This protein binds this small molecule.
Small molecule (SMILES): CNCC(=O)N[C@@H](CC(N)=O)C(=O)N[C@@H](CS)C(=O)N[C@@H](Cc1ccccc1)C(=O)N[C@@H](CO)C(=O)N[C@@H](CCCCN)C(=O)N1CCC[C@H]1C(=O)N[C@@H](C)C(=O)O

Binding-site contacts:
Ligand atom OG contacts residue ASP377 of chain 1.B at 3.1 Å (salt-bridge).
Ligand atom C contacts residue HIS204 of chain 1.B at 3.4 Å.
Ligand atom OXT contacts residue ILE375 of chain 1.B at 3.2 Å.
Ligand atom OG contacts residue GLY378 of chain 1.B at 3.0 Å (h-bond).
Ligand atom CN contacts residue TYR202 of chain 1.B at 3.0 Å (hydrophobic).
Ligand atom N contacts residue ILE375 of chain 1.B at 2.8 Å (h-bond).
Ligand atom O contacts residue ASP377 of chain 1.B at 2.2 Å (salt-bridge).
Ligand atom CA contacts residue TYR202 of chain 1.B at 3.3 Å (hydrophobic).
Ligand atom CG contacts residue ASN152 of chain 1.B at 3.5 Å.
Ligand atom CE contacts residue ASP89 of chain 1.B at 3.1 Å.
Ligand atom SG contacts residue ASN379 of chain 1.B at 3.4 Å (h-bond).
Ligand atom CD2 contacts residue PHE96 of chain 1.B at 3.5 Å (hydrophobic).
Ligand atom O contacts residue VAL87 of chain 1.B at 3.4 Å.
Ligand atom O contacts residue HIS204 of chain 1.B at 3.4 Å (h-bond).
Ligand atom C contacts residue ASP377 of chain 1.B at 3.4 Å.
Ligand atom CZ contacts residue PHE94 of chain 1.B at 3.5 Å (hydrophobic).
Ligand atom CG contacts residue THR188 of chain 1.B at 3.2 Å.
Ligand atom O contacts residue GLY376 of chain 1.B at 2.9 Å.
Ligand atom ND2 contacts residue ASN152 of chain 1.B at 2.2 Å (h-bond).
Ligand atom C contacts residue ILE375 of chain 1.B at 3.5 Å (hydrophobic).
Ligand atom C contacts residue HIS204 of chain 1.B at 3.4 Å.
Ligand atom CE2 contacts residue PHE96 of chain 1.B at 3.5 Å (hydrophobic).
Ligand atom NZ contacts residue ASP89 of chain 1.B at 3.0 Å (salt-bridge).
Ligand atom CB contacts residue GLY376 of chain 1.B at 3.2 Å.
Ligand atom CZ contacts residue SER311 of chain 1.B at 3.1 Å.
Ligand atom CB contacts residue ASP377 of chain 1.B at 3.5 Å.
Ligand atom NZ contacts residue MET93 of chain 1.B at 3.1 Å.
Ligand atom CA contacts residue ILE375 of chain 1.B at 3.0 Å (hydrophobic).
Ligand atom CN contacts residue TYR307 of chain 1.B at 2.9 Å (hydrophobic).
Ligand atom CB contacts residue THR188 of chain 1.B at 3.3 Å.
Ligand atom CE2 contacts residue SER311 of chain 1.B at 3.0 Å.
Ligand atom C contacts residue ILE375 of chain 1.B at 3.4 Å (hydrophobic).
Ligand atom O contacts residue PHE96 of chain 1.B at 3.0 Å.
Ligand atom CN contacts residue TYR326 of chain 1.B at 3.4 Å (hydrophobic).
Ligand atom OD1 contacts residue THR188 of chain 1.B at 2.4 Å (h-bond).
Ligand atom N contacts residue ASP377 of chain 1.B at 3.1 Å.
Ligand atom NZ contacts residue ASP91 of chain 1.B at 3.4 Å.
Ligand atom N contacts residue HIS204 of chain 1.B at 3.5 Å (h-bond).
Ligand atom N contacts residue VAL87 of chain 1.B at 3.4 Å.
Ligand atom O contacts residue HIS204 of chain 1.B at 3.2 Å.

Sequence of chain 1.B:
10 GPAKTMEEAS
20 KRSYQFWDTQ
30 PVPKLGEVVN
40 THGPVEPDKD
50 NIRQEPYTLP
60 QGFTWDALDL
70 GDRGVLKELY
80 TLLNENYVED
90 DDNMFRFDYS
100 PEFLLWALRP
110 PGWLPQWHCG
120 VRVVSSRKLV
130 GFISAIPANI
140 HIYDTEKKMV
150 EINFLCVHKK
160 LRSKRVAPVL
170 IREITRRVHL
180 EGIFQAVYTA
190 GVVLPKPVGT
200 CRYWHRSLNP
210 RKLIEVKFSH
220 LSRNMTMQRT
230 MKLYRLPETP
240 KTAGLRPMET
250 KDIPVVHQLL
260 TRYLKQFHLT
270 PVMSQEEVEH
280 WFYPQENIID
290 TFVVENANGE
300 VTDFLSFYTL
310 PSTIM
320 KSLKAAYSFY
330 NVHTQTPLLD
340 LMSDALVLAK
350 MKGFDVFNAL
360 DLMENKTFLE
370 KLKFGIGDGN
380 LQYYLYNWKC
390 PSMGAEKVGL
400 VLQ